A small-molecule ligand and the protein it binds are described below.
Small molecule (SMILES): CC(C)C[C@H](NC(=O)OC[C@H]1C[C@H]2CC[C@@H]1C2)C(=O)N[C@@H](C[C@@H]1CCNC1=O)C(O)S(=O)(=O)O

Sequence of chain 1.A:
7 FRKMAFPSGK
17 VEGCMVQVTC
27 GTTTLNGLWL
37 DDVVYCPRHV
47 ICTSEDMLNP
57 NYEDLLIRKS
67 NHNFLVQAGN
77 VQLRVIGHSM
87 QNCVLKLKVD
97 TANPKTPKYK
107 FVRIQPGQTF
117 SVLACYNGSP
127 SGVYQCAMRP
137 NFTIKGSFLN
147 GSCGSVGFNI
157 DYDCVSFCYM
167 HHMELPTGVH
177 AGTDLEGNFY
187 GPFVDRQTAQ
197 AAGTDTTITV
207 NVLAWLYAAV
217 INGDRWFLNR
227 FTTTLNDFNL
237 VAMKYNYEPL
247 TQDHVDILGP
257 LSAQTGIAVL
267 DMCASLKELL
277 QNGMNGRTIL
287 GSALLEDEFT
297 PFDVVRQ

Binding-site contacts:
Ligand atom O22 contacts residue GLN193 of chain 1.A at 2.9 Å (h-bond).
Ligand atom C17 contacts residue Y7G1 of chain 1.C at 0.0 Å.
Ligand atom O18 contacts residue Y7G1 of chain 1.C at 0.1 Å (h-bond).
Ligand atom O01 contacts residue Y7G1 of chain 1.C at 0.2 Å (h-bond).
Ligand atom O21 contacts residue Y7G1 of chain 1.C at 0.7 Å (h-bond).
Ligand atom C07 contacts residue Y7G1 of chain 1.C at 0.3 Å.
Ligand atom C24 contacts residue Y7G1 of chain 1.C at 0.0 Å.
Ligand atom N10 contacts residue CYS149 of chain 1.A at 3.0 Å (h-bond).
Ligand atom N03 contacts residue Y7G1 of chain 1.C at 0.1 Å (h-bond).
Ligand atom C25 contacts residue Y7G1 of chain 1.C at 0.0 Å.
Ligand atom C23 contacts residue Y7G1 of chain 1.C at 0.1 Å.
Ligand atom O18 contacts residue HIS167 of chain 1.A at 2.7 Å (h-bond).
Ligand atom N15 contacts residue Y7G1 of chain 1.C at 0.0 Å (h-bond).
Ligand atom C13 contacts residue Y7G1 of chain 1.C at 0.1 Å.
Ligand atom N10 contacts residue HIS168 of chain 1.A at 3.0 Å (h-bond).
Ligand atom C19 contacts residue CYS149 of chain 1.A at 1.8 Å (hydrophobic).
Ligand atom C26 contacts residue Y7G1 of chain 1.C at 0.0 Å.
Ligand atom N03 contacts residue GLN193 of chain 1.A at 2.8 Å (h-bond).
Ligand atom C08 contacts residue Y7G1 of chain 1.C at 0.1 Å.
Ligand atom O01 contacts residue GLU170 of chain 1.A at 3.0 Å (salt-bridge).
Ligand atom O20 contacts residue HIS45 of chain 1.A at 2.9 Å (h-bond).
Ligand atom C27 contacts residue Y7G1 of chain 1.C at 0.1 Å.
Ligand atom C12 contacts residue Y7G1 of chain 1.C at 0.1 Å.
Ligand atom O22 contacts residue Y7G1 of chain 1.C at 0.1 Å (h-bond).
Ligand atom C14 contacts residue Y7G1 of chain 1.C at 0.1 Å.
Ligand atom C02 contacts residue Y7G1 of chain 1.C at 0.1 Å.
Ligand atom C05 contacts residue Y7G1 of chain 1.C at 0.1 Å.
Ligand atom C11 contacts residue CYS149 of chain 1.A at 2.7 Å (hydrophobic).
Ligand atom C29 contacts residue Y7G1 of chain 1.C at 0.1 Å.
Ligand atom N10 contacts residue Y7G1 of chain 1.C at 0.2 Å (h-bond).
Ligand atom C19 contacts residue Y7G1 of chain 1.C at 0.1 Å.
Ligand atom C06 contacts residue Y7G1 of chain 1.C at 0.2 Å.
Ligand atom C09 contacts residue Y7G1 of chain 1.C at 0.2 Å.
Ligand atom C04 contacts residue Y7G1 of chain 1.C at 0.1 Å.
Ligand atom O20 contacts residue Y7G1 of chain 1.C at 1.4 Å.
Ligand atom O20 contacts residue CYS149 of chain 1.A at 2.6 Å (h-bond).
Ligand atom C11 contacts residue Y7G1 of chain 1.C at 0.1 Å.
Ligand atom C16 contacts residue Y7G1 of chain 1.C at 0.0 Å.
Ligand atom C28 contacts residue Y7G1 of chain 1.C at 0.0 Å.
Ligand atom C30 contacts residue Y7G1 of chain 1.C at 0.0 Å.